This small molecule binds to this protein.
Small molecule (SMILES): CC(=O)N[C@@H]1[C@@H](O)[C@@H](F)[C@@](O)(C(=O)O)O[C@H]1[C@H](O)[C@H](O)CO

Sequence of chain 1.A:
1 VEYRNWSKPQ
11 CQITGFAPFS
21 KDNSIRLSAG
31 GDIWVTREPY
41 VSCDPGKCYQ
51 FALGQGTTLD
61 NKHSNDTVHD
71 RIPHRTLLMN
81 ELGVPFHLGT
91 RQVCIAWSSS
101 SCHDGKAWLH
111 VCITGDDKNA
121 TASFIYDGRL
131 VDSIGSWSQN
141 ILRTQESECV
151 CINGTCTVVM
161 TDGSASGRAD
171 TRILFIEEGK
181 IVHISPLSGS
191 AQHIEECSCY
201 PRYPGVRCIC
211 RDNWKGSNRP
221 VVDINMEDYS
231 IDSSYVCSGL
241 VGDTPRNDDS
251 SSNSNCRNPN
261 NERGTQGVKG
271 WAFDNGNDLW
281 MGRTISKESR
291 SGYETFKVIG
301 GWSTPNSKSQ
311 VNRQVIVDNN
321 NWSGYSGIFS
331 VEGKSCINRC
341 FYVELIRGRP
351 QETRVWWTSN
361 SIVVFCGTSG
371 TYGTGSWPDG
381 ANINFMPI

Binding-site contacts:
Ligand atom O1A contacts residue ARG290 of chain 1.A at 2.8 Å (salt-bridge).
Ligand atom O4 contacts residue GLU38 of chain 1.A at 3.0 Å (salt-bridge).
Ligand atom O6 contacts residue ARG211 of chain 1.A at 3.6 Å.
Ligand atom O1B contacts residue ARG290 of chain 1.A at 2.9 Å (salt-bridge).
Ligand atom O9 contacts residue ALA165 of chain 1.A at 3.5 Å.
Ligand atom C5 contacts residue TYR325 of chain 1.A at 3.7 Å (hydrophobic).
Ligand atom O6 contacts residue GLU196 of chain 1.A at 3.8 Å.
Ligand atom O8 contacts residue GLU195 of chain 1.A at 2.7 Å (salt-bridge).
Ligand atom C4 contacts residue GLU196 of chain 1.A at 3.8 Å.
Ligand atom O1A contacts residue TYR325 of chain 1.A at 3.1 Å (h-bond).
Ligand atom C6 contacts residue GLU196 of chain 1.A at 3.4 Å.
Ligand atom C11 contacts residue TRP97 of chain 1.A at 3.8 Å (hydrophobic).
Ligand atom O10 contacts residue ARG71 of chain 1.A at 3.0 Å (salt-bridge).
Ligand atom F1 contacts residue ARG37 of chain 1.A at 3.5 Å.
Ligand atom C3 contacts residue GLU38 of chain 1.A at 3.5 Å.
Ligand atom O9 contacts residue ARG143 of chain 1.A at 3.3 Å (salt-bridge).
Ligand atom C4 contacts residue GLU38 of chain 1.A at 3.7 Å.
Ligand atom C1 contacts residue ARG211 of chain 1.A at 3.8 Å.
Ligand atom C2 contacts residue TYR325 of chain 1.A at 1.5 Å (hydrophobic).
Ligand atom C1 contacts residue ARG290 of chain 1.A at 3.5 Å.
Ligand atom O9 contacts residue GLU195 of chain 1.A at 2.6 Å (salt-bridge).
Ligand atom F1 contacts residue TYR325 of chain 1.A at 3.6 Å.
Ligand atom C8 contacts residue GLU195 of chain 1.A at 3.5 Å.
Ligand atom C6 contacts residue TYR325 of chain 1.A at 3.1 Å (hydrophobic).
Ligand atom O1B contacts residue TYR325 of chain 1.A at 3.0 Å (h-bond).
Ligand atom C1 contacts residue TYR325 of chain 1.A at 2.3 Å (hydrophobic).
Ligand atom O1B contacts residue ARG37 of chain 1.A at 2.9 Å (salt-bridge).
Ligand atom O6 contacts residue TYR325 of chain 1.A at 2.5 Å (h-bond).
Ligand atom C9 contacts residue ALA165 of chain 1.A at 3.8 Å (hydrophobic).
Ligand atom C2 contacts residue ARG211 of chain 1.A at 3.7 Å.
Ligand atom O1A contacts residue ARG211 of chain 1.A at 3.3 Å (salt-bridge).
Ligand atom C8 contacts residue ARG211 of chain 1.A at 3.6 Å.
Ligand atom C9 contacts residue GLU195 of chain 1.A at 3.3 Å.
Ligand atom O8 contacts residue ARG211 of chain 1.A at 3.5 Å.
Ligand atom C3 contacts residue TYR325 of chain 1.A at 2.4 Å (hydrophobic).
Ligand atom O8 contacts residue GLU196 of chain 1.A at 3.7 Å.
Ligand atom F1 contacts residue GLU38 of chain 1.A at 3.6 Å.
Ligand atom C9 contacts residue ASN213 of chain 1.A at 3.8 Å.
Ligand atom C4 contacts residue TYR325 of chain 1.A at 3.1 Å (hydrophobic).
Ligand atom C2 contacts residue GLU196 of chain 1.A at 3.6 Å.